Sequence of chain 1.C:
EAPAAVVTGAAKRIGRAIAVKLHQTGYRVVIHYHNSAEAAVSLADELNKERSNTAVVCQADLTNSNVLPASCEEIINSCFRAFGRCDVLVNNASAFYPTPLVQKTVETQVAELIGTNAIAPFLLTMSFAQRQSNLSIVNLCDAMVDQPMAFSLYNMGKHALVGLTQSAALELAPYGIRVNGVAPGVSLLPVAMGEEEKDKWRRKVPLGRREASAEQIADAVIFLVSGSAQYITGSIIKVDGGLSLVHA

Binding-site contacts:
Ligand atom CAJ contacts residue DTT1 of chain 1.K at 3.4 Å.
Ligand atom NAN contacts residue NAP1 of chain 1.I at 3.4 Å.
Ligand atom C6 contacts residue PHE117 of chain 1.B at 3.6 Å (hydrophobic).
Ligand atom NAB contacts residue PRO230 of chain 1.B at 3.6 Å.
Ligand atom NAC contacts residue PHE117 of chain 1.B at 3.5 Å.
Ligand atom CAS contacts residue NAP1 of chain 1.I at 3.4 Å.
Ligand atom N3 contacts residue PHE117 of chain 1.B at 3.6 Å.
Ligand atom C2 contacts residue PHE117 of chain 1.B at 3.4 Å (hydrophobic).
Ligand atom CAE contacts residue DTT1 of chain 1.K at 3.6 Å.
Ligand atom C5 contacts residue PHE117 of chain 1.B at 3.7 Å (hydrophobic).
Ligand atom N1 contacts residue NAP1 of chain 1.I at 2.6 Å (h-bond).
Ligand atom CAI contacts residue MET183 of chain 1.B at 3.3 Å (hydrophobic).
Ligand atom NAD contacts residue ARG34 of chain 1.B at 3.2 Å (salt-bridge).
Ligand atom NAD contacts residue NAP1 of chain 1.I at 3.3 Å (h-bond).
Ligand atom CAO contacts residue MET183 of chain 1.B at 3.5 Å (hydrophobic).
Ligand atom NAC contacts residue NAP1 of chain 1.I at 3.1 Å (h-bond).
Ligand atom C4 contacts residue PHE117 of chain 1.B at 3.5 Å (hydrophobic).
Ligand atom NAC contacts residue SER115 of chain 1.B at 2.8 Å (h-bond).
Ligand atom CAE contacts residue NAP1 of chain 1.I at 3.5 Å.
Ligand atom N3 contacts residue TYR194 of chain 1.B at 3.4 Å (h-bond).
Ligand atom C6 contacts residue NAP1 of chain 1.I at 3.4 Å.
Ligand atom C2 contacts residue NAP1 of chain 1.I at 3.3 Å.
Ligand atom CAS contacts residue PHE117 of chain 1.B at 3.6 Å (hydrophobic).
Ligand atom CAG contacts residue NAP1 of chain 1.I at 3.3 Å.
Ligand atom C4 contacts residue TYR194 of chain 1.B at 3.5 Å (hydrophobic).
Ligand atom CAA contacts residue HIS287 of chain 1.C at 3.3 Å.
Ligand atom NAB contacts residue DTT1 of chain 1.K at 3.3 Å (h-bond).
Ligand atom CAA contacts residue MET183 of chain 1.B at 3.5 Å (hydrophobic).
Ligand atom CAH contacts residue TRP241 of chain 1.B at 3.6 Å (hydrophobic).
Ligand atom CAJ contacts residue GLY225 of chain 1.B at 3.6 Å.
Ligand atom NAN contacts residue PHE117 of chain 1.B at 3.6 Å.
Ligand atom NAN contacts residue TYR194 of chain 1.B at 2.8 Å (h-bond).
Ligand atom CAI contacts residue CYS188 of chain 1.B at 3.3 Å (hydrophobic).
Ligand atom CAF contacts residue ASP181 of chain 1.B at 3.4 Å.
Ligand atom CAT contacts residue NAP1 of chain 1.I at 3.2 Å.
Ligand atom CAA contacts residue GLN186 of chain 1.B at 3.6 Å.
Ligand atom C4 contacts residue NAP1 of chain 1.I at 3.6 Å.
Ligand atom CAO contacts residue CYS188 of chain 1.B at 3.4 Å (hydrophobic).
Ligand atom N3 contacts residue NAP1 of chain 1.I at 2.8 Å (h-bond).
Ligand atom CAT contacts residue PHE117 of chain 1.B at 3.6 Å (hydrophobic).

The small molecule below binds the protein below.
Small molecule (SMILES): Cc1ccc(/C=C/c2[nH]c3nc(N)nc(N)c3c2C#N)cc1

Sequence of chain 1.B:
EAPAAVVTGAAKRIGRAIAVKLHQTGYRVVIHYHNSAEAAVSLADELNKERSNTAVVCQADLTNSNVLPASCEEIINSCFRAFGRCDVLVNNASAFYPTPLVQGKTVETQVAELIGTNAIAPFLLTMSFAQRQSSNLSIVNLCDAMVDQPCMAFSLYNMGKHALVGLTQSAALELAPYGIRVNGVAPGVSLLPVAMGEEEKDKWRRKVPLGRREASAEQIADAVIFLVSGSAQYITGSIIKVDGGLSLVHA